Binding-site contacts:
Ligand atom C3 contacts residue ASN361 of chain 3.C at 3.8 Å.
Ligand atom C2 contacts residue ASN361 of chain 3.C at 2.6 Å.
Ligand atom C1 contacts residue ASN361 of chain 3.C at 1.4 Å.
Ligand atom N2 contacts residue ASN361 of chain 3.C at 3.0 Å (h-bond).
Ligand atom C7 contacts residue ASN361 of chain 3.C at 3.7 Å.
Ligand atom O6 contacts residue ASN361 of chain 3.C at 4.5 Å.
Ligand atom O7 contacts residue ASN361 of chain 3.C at 4.3 Å.
Ligand atom O5 contacts residue ASN361 of chain 3.C at 2.2 Å (h-bond).
Ligand atom C4 contacts residue ASN361 of chain 3.C at 4.2 Å.
Ligand atom C8 contacts residue NAG1 of chain 3.IA at 3.8 Å.
Ligand atom C5 contacts residue ASN361 of chain 3.C at 3.5 Å.
Ligand atom C8 contacts residue ASN361 of chain 3.C at 4.0 Å.

This protein binds this small molecule.
Small molecule (SMILES): CC(=O)N[C@H]1[C@H](O[C@H]2[C@H](O)[C@@H](NC(C)=O)CO[C@@H]2CO)O[C@H](CO)[C@@H](O[C@@H]2O[C@H](CO)[C@@H](O)[C@H](O)[C@@H]2O)[C@@H]1O

Sequence of chain 3.C:
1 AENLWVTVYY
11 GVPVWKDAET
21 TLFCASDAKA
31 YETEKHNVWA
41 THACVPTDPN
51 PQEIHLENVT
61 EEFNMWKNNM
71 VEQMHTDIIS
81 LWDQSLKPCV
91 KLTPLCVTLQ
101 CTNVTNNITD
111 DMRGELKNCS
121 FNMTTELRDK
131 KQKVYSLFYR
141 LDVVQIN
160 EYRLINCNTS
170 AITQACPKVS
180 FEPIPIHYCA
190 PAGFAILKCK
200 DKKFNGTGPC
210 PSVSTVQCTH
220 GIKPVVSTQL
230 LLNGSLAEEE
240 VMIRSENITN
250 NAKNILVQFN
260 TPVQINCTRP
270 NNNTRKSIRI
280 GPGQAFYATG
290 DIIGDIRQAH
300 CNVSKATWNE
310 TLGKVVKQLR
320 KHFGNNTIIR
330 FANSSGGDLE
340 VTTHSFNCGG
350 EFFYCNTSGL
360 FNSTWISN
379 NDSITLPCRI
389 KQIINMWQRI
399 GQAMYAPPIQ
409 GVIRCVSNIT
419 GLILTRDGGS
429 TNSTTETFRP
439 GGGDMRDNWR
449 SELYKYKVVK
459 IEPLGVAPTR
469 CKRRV